A small-molecule ligand and the protein it binds are described below.
Small molecule (SMILES): OC[C@H]1O[C@@H](O)[C@H](O)[C@@H](O)[C@@H]1O

Binding-site contacts:
Ligand atom O2 contacts residue SO41 of chain 1.H at 4.0 Å.
Ligand atom O1 contacts residue TYR190 of chain 1.A at 4.1 Å.
Ligand atom O4 contacts residue TYR190 of chain 1.A at 4.3 Å.
Ligand atom O5 contacts residue ARG191 of chain 1.A at 2.9 Å (salt-bridge).
Ligand atom C6 contacts residue TYR190 of chain 1.A at 3.8 Å (hydrophobic).
Ligand atom O1 contacts residue LYS189 of chain 1.A at 3.5 Å (salt-bridge).
Ligand atom C5 contacts residue ARG191 of chain 1.A at 4.0 Å.
Ligand atom C2 contacts residue LYS189 of chain 1.A at 3.7 Å.
Ligand atom C6 contacts residue PRO42 of chain 1.A at 4.0 Å (hydrophobic).
Ligand atom O5 contacts residue TYR190 of chain 1.A at 3.8 Å.
Ligand atom O5 contacts residue LYS189 of chain 1.A at 4.3 Å.
Ligand atom C5 contacts residue TYR190 of chain 1.A at 4.4 Å (hydrophobic).
Ligand atom C4 contacts residue TYR190 of chain 1.A at 4.1 Å (hydrophobic).
Ligand atom O6 contacts residue PHE76 of chain 1.A at 4.0 Å.
Ligand atom C2 contacts residue SO41 of chain 1.H at 4.5 Å.
Ligand atom C1 contacts residue LYS189 of chain 1.A at 4.0 Å.
Ligand atom C1 contacts residue ARG191 of chain 1.A at 3.9 Å.
Ligand atom C6 contacts residue ARG191 of chain 1.A at 3.3 Å.
Ligand atom O4 contacts residue PHE76 of chain 1.A at 3.5 Å (h-bond).
Ligand atom O6 contacts residue ARG191 of chain 1.A at 2.6 Å (salt-bridge).
Ligand atom O2 contacts residue LYS189 of chain 1.A at 4.2 Å.
Ligand atom O1 contacts residue ARG191 of chain 1.A at 3.7 Å.
Ligand atom O1 contacts residue MET197 of chain 1.A at 4.2 Å.
Ligand atom C6 contacts residue PHE76 of chain 1.A at 4.1 Å (hydrophobic).
Ligand atom O6 contacts residue PRO42 of chain 1.A at 3.3 Å.
Ligand atom C1 contacts residue TYR190 of chain 1.A at 4.5 Å (hydrophobic).

Sequence of chain 1.A:
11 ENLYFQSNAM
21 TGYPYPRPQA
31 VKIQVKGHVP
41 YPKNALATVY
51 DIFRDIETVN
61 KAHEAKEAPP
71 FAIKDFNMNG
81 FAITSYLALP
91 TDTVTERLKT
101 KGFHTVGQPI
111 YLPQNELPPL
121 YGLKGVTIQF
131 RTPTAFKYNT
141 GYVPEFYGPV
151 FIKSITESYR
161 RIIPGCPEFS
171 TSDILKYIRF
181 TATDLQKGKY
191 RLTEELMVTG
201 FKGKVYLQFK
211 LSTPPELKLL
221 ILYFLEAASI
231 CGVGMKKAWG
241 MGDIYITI